This small molecule binds to this protein.
Small molecule (SMILES): CC1=C(CCC(=O)O)C2=Cc3c(CCC(=O)O)c(C)c4n3[Fe@]35n6c(c(C)c(CCC(=O)O)c6=CC1=[N+]23)=CC1=[N+]5C(=C4)C(C)=C1CCC(=O)O

Sequence of chain 3.P:
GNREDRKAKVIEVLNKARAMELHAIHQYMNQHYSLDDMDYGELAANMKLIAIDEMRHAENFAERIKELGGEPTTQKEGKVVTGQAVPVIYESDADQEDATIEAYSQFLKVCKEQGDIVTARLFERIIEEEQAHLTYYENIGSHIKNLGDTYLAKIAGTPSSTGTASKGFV

Sequence of chain 3.O:
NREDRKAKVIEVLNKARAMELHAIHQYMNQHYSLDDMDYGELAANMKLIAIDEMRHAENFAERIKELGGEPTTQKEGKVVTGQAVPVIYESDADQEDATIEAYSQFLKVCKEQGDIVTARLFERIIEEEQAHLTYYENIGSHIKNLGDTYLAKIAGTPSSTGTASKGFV

Binding-site contacts:
Ligand atom CMB contacts residue GLU61 of chain 3.O at 3.4 Å.
Ligand atom O1B contacts residue LYS50 of chain 3.P at 2.8 Å (salt-bridge).
Ligand atom O1D contacts residue ARG20 of chain 3.P at 3.1 Å (salt-bridge).
Ligand atom O2C contacts residue SER168 of chain 3.P at 2.0 Å.
Ligand atom CGA contacts residue ARG20 of chain 3.O at 3.3 Å.
Ligand atom NB contacts residue MET57 of chain 3.O at 3.3 Å (h-bond).
Ligand atom CGA contacts residue TYR35 of chain 3.P at 3.3 Å (hydrophobic).
Ligand atom C4A contacts residue MET57 of chain 3.P at 3.4 Å (hydrophobic).
Ligand atom ND contacts residue MET57 of chain 3.P at 3.1 Å (h-bond).
Ligand atom C1B contacts residue MET57 of chain 3.O at 3.5 Å (hydrophobic).
Ligand atom NA contacts residue MET57 of chain 3.O at 3.2 Å (h-bond).
Ligand atom NA contacts residue MET57 of chain 3.P at 3.5 Å (h-bond).
Ligand atom NB contacts residue MET57 of chain 3.P at 2.5 Å (h-bond).
Ligand atom C1D contacts residue MET57 of chain 3.O at 3.4 Å (hydrophobic).
Ligand atom FE contacts residue MET57 of chain 3.O at 2.4 Å.
Ligand atom C4D contacts residue MET57 of chain 3.O at 3.5 Å (hydrophobic).
Ligand atom O2C contacts residue LYS169 of chain 3.P at 3.1 Å (salt-bridge).
Ligand atom ND contacts residue MET57 of chain 3.O at 3.1 Å.
Ligand atom O1A contacts residue TYR35 of chain 3.P at 2.4 Å (h-bond).
Ligand atom CHB contacts residue MET57 of chain 3.P at 3.3 Å (hydrophobic).
Ligand atom CBB contacts residue SER168 of chain 3.P at 3.4 Å.
Ligand atom CBD contacts residue MET31 of chain 3.O at 3.5 Å (hydrophobic).
Ligand atom NC contacts residue MET57 of chain 3.P at 3.2 Å (h-bond).
Ligand atom C1D contacts residue MET57 of chain 3.P at 3.3 Å (hydrophobic).
Ligand atom FE contacts residue MET57 of chain 3.P at 2.4 Å.
Ligand atom O2B contacts residue SER168 of chain 3.P at 2.5 Å (h-bond).
Ligand atom O2D contacts residue TYR35 of chain 3.O at 2.8 Å (h-bond).
Ligand atom O2A contacts residue ARG20 of chain 3.O at 2.7 Å (salt-bridge).
Ligand atom CMD contacts residue GLU61 of chain 3.P at 3.5 Å.
Ligand atom CMD contacts residue MET57 of chain 3.P at 3.5 Å (hydrophobic).
Ligand atom O1C contacts residue LYS169 of chain 3.P at 3.2 Å (salt-bridge).
Ligand atom NC contacts residue MET57 of chain 3.O at 3.0 Å (h-bond).
Ligand atom CHD contacts residue MET57 of chain 3.P at 3.5 Å (hydrophobic).
Ligand atom O2D contacts residue ARG20 of chain 3.P at 2.8 Å (salt-bridge).
Ligand atom CGD contacts residue ARG20 of chain 3.P at 3.3 Å.
Ligand atom C1B contacts residue MET57 of chain 3.P at 3.3 Å (hydrophobic).
Ligand atom O1D contacts residue HIS28 of chain 3.O at 3.0 Å.
Ligand atom CGB contacts residue SER168 of chain 3.P at 3.4 Å.
Ligand atom CGC contacts residue SER168 of chain 3.P at 3.1 Å.
Ligand atom O1A contacts residue ARG20 of chain 3.O at 2.8 Å (salt-bridge).